Sequence of chain 4.A:
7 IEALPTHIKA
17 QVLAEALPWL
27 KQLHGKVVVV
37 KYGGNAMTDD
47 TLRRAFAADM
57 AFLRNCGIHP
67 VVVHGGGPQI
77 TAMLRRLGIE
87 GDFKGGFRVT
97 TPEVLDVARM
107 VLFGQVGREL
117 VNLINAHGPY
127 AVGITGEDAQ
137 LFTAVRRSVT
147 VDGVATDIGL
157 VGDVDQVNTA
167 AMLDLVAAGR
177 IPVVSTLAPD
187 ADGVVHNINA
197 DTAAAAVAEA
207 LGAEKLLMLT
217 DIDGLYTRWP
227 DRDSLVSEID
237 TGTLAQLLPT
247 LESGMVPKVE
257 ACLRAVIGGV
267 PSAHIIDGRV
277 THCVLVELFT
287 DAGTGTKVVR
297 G

Sequence of chain 3.A:
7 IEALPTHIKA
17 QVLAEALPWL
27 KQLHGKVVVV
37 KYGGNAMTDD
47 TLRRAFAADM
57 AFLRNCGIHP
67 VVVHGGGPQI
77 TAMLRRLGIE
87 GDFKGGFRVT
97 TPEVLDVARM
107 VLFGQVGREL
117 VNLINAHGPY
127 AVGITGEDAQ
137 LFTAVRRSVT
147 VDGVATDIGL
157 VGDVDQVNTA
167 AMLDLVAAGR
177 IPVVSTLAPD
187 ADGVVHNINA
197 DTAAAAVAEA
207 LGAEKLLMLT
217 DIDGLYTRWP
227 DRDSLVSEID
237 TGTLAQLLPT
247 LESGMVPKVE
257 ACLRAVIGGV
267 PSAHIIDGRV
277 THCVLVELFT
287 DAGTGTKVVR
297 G

The protein below binds the small molecule below.
Small molecule (SMILES): CN1CCN(c2ccc(C(=O)O)cc2)CC1

Binding-site contacts:
Ligand atom C1 contacts residue LEU171 of chain 3.A at 3.7 Å (hydrophobic).
Ligand atom N2 contacts residue VAL128 of chain 4.A at 3.6 Å.
Ligand atom C3 contacts residue 14N1 of chain 4.B at 1.1 Å.
Ligand atom C6 contacts residue 14N1 of chain 4.B at 1.2 Å.
Ligand atom C12 contacts residue VAL128 of chain 3.A at 3.7 Å (hydrophobic).
Ligand atom C9 contacts residue 14N1 of chain 4.B at 0.6 Å.
Ligand atom C8 contacts residue VAL128 of chain 3.A at 3.4 Å (hydrophobic).
Ligand atom C7 contacts residue VAL128 of chain 4.A at 3.3 Å (hydrophobic).
Ligand atom C5 contacts residue 14N1 of chain 4.B at 0.4 Å.
Ligand atom O2 contacts residue ALA135 of chain 4.A at 3.6 Å.
Ligand atom O1 contacts residue ASP134 of chain 4.A at 3.7 Å.
Ligand atom O1 contacts residue 14N1 of chain 4.B at 0.4 Å.
Ligand atom C6 contacts residue LEU171 of chain 4.A at 3.8 Å (hydrophobic).
Ligand atom C4 contacts residue LEU171 of chain 3.A at 3.8 Å (hydrophobic).
Ligand atom C5 contacts residue LEU137 of chain 3.A at 3.6 Å (hydrophobic).
Ligand atom C10 contacts residue LEU171 of chain 4.A at 3.9 Å (hydrophobic).
Ligand atom C8 contacts residue 14N1 of chain 4.B at 1.2 Å.
Ligand atom C7 contacts residue VAL128 of chain 3.A at 3.7 Å (hydrophobic).
Ligand atom O1 contacts residue VAL128 of chain 3.A at 3.8 Å.
Ligand atom C11 contacts residue 14N1 of chain 4.B at 0.5 Å.
Ligand atom C6 contacts residue VAL128 of chain 4.A at 3.8 Å (hydrophobic).
Ligand atom C11 contacts residue LEU171 of chain 4.A at 3.5 Å (hydrophobic).
Ligand atom C12 contacts residue 14N1 of chain 4.B at 0.9 Å.
Ligand atom O2 contacts residue ARG176 of chain 3.A at 3.8 Å.
Ligand atom C11 contacts residue LEU171 of chain 3.A at 3.8 Å (hydrophobic).
Ligand atom C1 contacts residue ALA167 of chain 3.A at 3.8 Å (hydrophobic).
Ligand atom C7 contacts residue 14N1 of chain 4.B at 0.7 Å.
Ligand atom O1 contacts residue LEU137 of chain 4.A at 3.5 Å.
Ligand atom C2 contacts residue ARG176 of chain 4.A at 3.4 Å.
Ligand atom N1 contacts residue ALA135 of chain 3.A at 3.8 Å.
Ligand atom N1 contacts residue 14N1 of chain 4.B at 0.9 Å (h-bond).
Ligand atom C10 contacts residue 14N1 of chain 4.B at 1.1 Å.
Ligand atom C4 contacts residue 14N1 of chain 4.B at 1.0 Å.
Ligand atom C4 contacts residue ILE130 of chain 3.A at 3.8 Å (hydrophobic).
Ligand atom N2 contacts residue 14N1 of chain 4.B at 0.6 Å.
Ligand atom C2 contacts residue 14N1 of chain 4.B at 0.7 Å.
Ligand atom O2 contacts residue 14N1 of chain 4.B at 0.7 Å.
Ligand atom C1 contacts residue 14N1 of chain 4.B at 2.0 Å.
Ligand atom C8 contacts residue ILE130 of chain 4.A at 3.8 Å (hydrophobic).
Ligand atom C1 contacts residue LEU137 of chain 3.A at 3.6 Å (hydrophobic).